This protein binds this small molecule.
Small molecule (SMILES): CCCCCCCCCCC(CCCCCCCCCC)(CO[C@H]1O[C@@H](CO)[C@H](O[C@@H]2O[C@@H](CO)[C@H](O)[C@@H](O)[C@@H]2O)[C@@H](O)[C@@H]1O)CO[C@H]1O[C@@H](CO)[C@H](O[C@@H]2O[C@@H](CO)[C@H](O)[C@@H](O)[C@@H]2O)[C@@H](O)[C@H]1O

Sequence of chain 1.D:
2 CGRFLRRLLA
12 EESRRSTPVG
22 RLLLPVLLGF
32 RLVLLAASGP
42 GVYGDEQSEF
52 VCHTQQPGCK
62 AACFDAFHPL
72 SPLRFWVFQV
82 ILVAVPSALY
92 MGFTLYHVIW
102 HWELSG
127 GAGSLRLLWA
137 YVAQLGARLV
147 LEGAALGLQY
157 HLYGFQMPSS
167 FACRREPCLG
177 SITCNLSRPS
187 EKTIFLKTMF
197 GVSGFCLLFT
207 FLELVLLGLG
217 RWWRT

Sequence of chain 1.E:
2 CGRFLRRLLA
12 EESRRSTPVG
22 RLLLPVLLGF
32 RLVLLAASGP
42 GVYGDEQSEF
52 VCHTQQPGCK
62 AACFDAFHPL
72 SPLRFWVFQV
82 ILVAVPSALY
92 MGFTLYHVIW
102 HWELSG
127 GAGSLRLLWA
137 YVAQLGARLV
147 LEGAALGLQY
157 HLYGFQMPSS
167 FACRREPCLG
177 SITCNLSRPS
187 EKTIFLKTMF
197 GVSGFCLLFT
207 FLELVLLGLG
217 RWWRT

Binding-site contacts:
Ligand atom CAX contacts residue ARG75 of chain 1.D at 4.2 Å.
Ligand atom CCS contacts residue SER186 of chain 1.E at 4.3 Å.
Ligand atom CBJ contacts residue LEU71 of chain 1.D at 4.0 Å (hydrophobic).
Ligand atom OAT contacts residue GLN162 of chain 1.E at 4.1 Å.
Ligand atom OCB contacts residue SER186 of chain 1.E at 3.6 Å.
Ligand atom O6 contacts residue PRO70 of chain 1.D at 4.0 Å.
Ligand atom CCW contacts residue SER186 of chain 1.E at 3.8 Å.
Ligand atom CBS contacts residue LEU158 of chain 1.D at 3.8 Å (hydrophobic).
Ligand atom O1 contacts residue LEU158 of chain 1.D at 4.0 Å.
Ligand atom OAT contacts residue PRO185 of chain 1.E at 3.8 Å.
Ligand atom OAT contacts residue THR189 of chain 1.E at 4.4 Å.
Ligand atom CAB contacts residue THR194 of chain 1.E at 4.4 Å.
Ligand atom OAR contacts residue PRO185 of chain 1.E at 4.3 Å.
Ligand atom CBM contacts residue HIS157 of chain 1.D at 3.8 Å.
Ligand atom CCU contacts residue SER186 of chain 1.E at 3.4 Å.
Ligand atom CBC contacts residue LEU154 of chain 1.D at 4.3 Å (hydrophobic).
Ligand atom O6 contacts residue ALA67 of chain 1.D at 3.4 Å (h-bond).
Ligand atom O5 contacts residue LEU158 of chain 1.D at 4.0 Å.
Ligand atom C2 contacts residue HIS157 of chain 1.D at 4.0 Å.
Ligand atom C6 contacts residue PRO70 of chain 1.D at 4.2 Å (hydrophobic).
Ligand atom CBI contacts residue HIS157 of chain 1.D at 4.3 Å.
Ligand atom OAV contacts residue SER186 of chain 1.E at 3.3 Å (h-bond).
Ligand atom OAR contacts residue ASP66 of chain 1.D at 4.2 Å.
Ligand atom CAZ contacts residue ILE190 of chain 1.E at 3.7 Å (hydrophobic).
Ligand atom CBL contacts residue ILE190 of chain 1.E at 4.3 Å (hydrophobic).
Ligand atom CCH contacts residue SER186 of chain 1.E at 4.3 Å.
Ligand atom CBC contacts residue HIS157 of chain 1.D at 4.0 Å.
Ligand atom CAB contacts residue PHE79 of chain 1.D at 3.6 Å (hydrophobic).
Ligand atom OAI contacts residue HIS157 of chain 1.D at 3.8 Å.
Ligand atom OAT contacts residue MET163 of chain 1.E at 3.9 Å.
Ligand atom CAA contacts residue GLY153 of chain 1.D at 4.0 Å.
Ligand atom CCO contacts residue SER186 of chain 1.E at 4.4 Å.
Ligand atom OAV contacts residue THR189 of chain 1.E at 4.4 Å.
Ligand atom CAZ contacts residue THR194 of chain 1.E at 4.3 Å.
Ligand atom CBF contacts residue LEU71 of chain 1.D at 4.3 Å (hydrophobic).
Ligand atom CBD contacts residue PHE79 of chain 1.D at 4.4 Å (hydrophobic).
Ligand atom CAX contacts residue PHE79 of chain 1.D at 3.7 Å (hydrophobic).
Ligand atom CBB contacts residue PHE79 of chain 1.D at 3.5 Å (hydrophobic).
Ligand atom O1 contacts residue HIS157 of chain 1.D at 4.3 Å.
Ligand atom OAT contacts residue SER186 of chain 1.E at 4.2 Å.